A small-molecule ligand and the protein it binds are described below.
Small molecule (SMILES): NC(=O)N[C@@H](CC(=O)O)C(=O)O

Sequence of chain 1.A:
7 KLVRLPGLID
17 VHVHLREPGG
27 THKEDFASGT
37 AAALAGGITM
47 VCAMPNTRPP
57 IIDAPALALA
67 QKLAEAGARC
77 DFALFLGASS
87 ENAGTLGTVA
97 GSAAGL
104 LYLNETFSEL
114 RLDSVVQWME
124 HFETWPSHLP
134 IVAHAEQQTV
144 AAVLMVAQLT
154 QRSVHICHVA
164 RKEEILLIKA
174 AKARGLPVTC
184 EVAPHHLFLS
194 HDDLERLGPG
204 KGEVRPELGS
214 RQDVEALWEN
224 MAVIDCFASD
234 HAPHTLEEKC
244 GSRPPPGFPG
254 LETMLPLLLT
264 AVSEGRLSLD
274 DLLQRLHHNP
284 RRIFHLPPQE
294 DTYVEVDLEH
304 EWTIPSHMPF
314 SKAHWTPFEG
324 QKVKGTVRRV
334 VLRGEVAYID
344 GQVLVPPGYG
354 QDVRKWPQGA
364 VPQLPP

Binding-site contacts:
Ligand atom O62 contacts residue PRO249 of chain 1.A at 3.2 Å (h-bond).
Ligand atom O5 contacts residue ZN1 of chain 1.C at 2.4 Å.
Ligand atom O2 contacts residue PRO249 of chain 1.A at 3.0 Å.
Ligand atom C5 contacts residue DOR1 of chain 1.H at 0.3 Å.
Ligand atom O2 contacts residue GLY250 of chain 1.A at 3.1 Å (h-bond).
Ligand atom C4 contacts residue ZN1 of chain 1.C at 2.6 Å.
Ligand atom C4 contacts residue THR109 of chain 1.A at 3.4 Å.
Ligand atom O61 contacts residue HIS20 of chain 1.A at 3.0 Å.
Ligand atom O62 contacts residue HIS237 of chain 1.A at 3.1 Å (h-bond).
Ligand atom C4 contacts residue KCX103 of chain 1.A at 3.3 Å.
Ligand atom O5 contacts residue ASP233 of chain 1.A at 3.0 Å (salt-bridge).
Ligand atom C2 contacts residue DOR1 of chain 1.H at 0.2 Å.
Ligand atom O4 contacts residue ZN1 of chain 1.C at 2.1 Å.
Ligand atom O62 contacts residue ARG22 of chain 1.A at 2.8 Å (salt-bridge).
Ligand atom O2 contacts residue DOR1 of chain 1.H at 0.4 Å (h-bond).
Ligand atom N3 contacts residue DOR1 of chain 1.H at 1.5 Å.
Ligand atom C4 contacts residue DOR1 of chain 1.H at 1.3 Å.
Ligand atom O5 contacts residue KCX103 of chain 1.A at 2.8 Å (h-bond).
Ligand atom O5 contacts residue ZN1 of chain 1.B at 1.9 Å.
Ligand atom C4 contacts residue ZN1 of chain 1.B at 3.0 Å.
Ligand atom C61 contacts residue DOR1 of chain 1.H at 0.3 Å.
Ligand atom O4 contacts residue KCX103 of chain 1.A at 3.4 Å (h-bond).
Ligand atom N1 contacts residue PRO249 of chain 1.A at 3.0 Å (h-bond).
Ligand atom N1 contacts residue DOR1 of chain 1.H at 0.7 Å (h-bond).
Ligand atom O2 contacts residue ARG208 of chain 1.A at 2.9 Å (salt-bridge).
Ligand atom O61 contacts residue DOR1 of chain 1.H at 0.6 Å (h-bond).
Ligand atom O62 contacts residue DOR1 of chain 1.H at 0.3 Å (h-bond).
Ligand atom O62 contacts residue PHE110 of chain 1.A at 3.4 Å.
Ligand atom C5 contacts residue THR109 of chain 1.A at 3.3 Å.
Ligand atom O4 contacts residue THR109 of chain 1.A at 2.8 Å (h-bond).
Ligand atom N3 contacts residue ASP233 of chain 1.A at 2.8 Å (salt-bridge).
Ligand atom C61 contacts residue ARG22 of chain 1.A at 3.5 Å.
Ligand atom N3 contacts residue ARG208 of chain 1.A at 2.6 Å (salt-bridge).
Ligand atom O5 contacts residue HIS20 of chain 1.A at 3.4 Å (h-bond).
Ligand atom O61 contacts residue ARG22 of chain 1.A at 2.9 Å (salt-bridge).
Ligand atom O4 contacts residue HIS137 of chain 1.A at 2.8 Å (h-bond).
Ligand atom O5 contacts residue DOR1 of chain 1.H at 2.4 Å.
Ligand atom O61 contacts residue ASN52 of chain 1.A at 2.9 Å (h-bond).
Ligand atom O4 contacts residue DOR1 of chain 1.H at 0.7 Å (h-bond).
Ligand atom C6 contacts residue DOR1 of chain 1.H at 0.3 Å.